Binding-site contacts:
Ligand atom C2 contacts residue GLN1069 of chain 1.B at 4.0 Å.
Ligand atom C2 contacts residue ASN715 of chain 1.B at 2.5 Å.
Ligand atom C7 contacts residue GLN1069 of chain 1.B at 4.1 Å.
Ligand atom O6 contacts residue THR717 of chain 1.B at 4.3 Å.
Ligand atom O5 contacts residue GLN1069 of chain 1.B at 3.8 Å.
Ligand atom C7 contacts residue ASN715 of chain 1.B at 3.4 Å.
Ligand atom C5 contacts residue LEU920 of chain 1.B at 4.2 Å (hydrophobic).
Ligand atom O5 contacts residue PHE716 of chain 1.B at 4.5 Å.
Ligand atom O6 contacts residue PHE716 of chain 1.B at 4.3 Å.
Ligand atom C4 contacts residue ASN715 of chain 1.B at 4.2 Å.
Ligand atom N2 contacts residue ASN715 of chain 1.B at 3.0 Å (h-bond).
Ligand atom O5 contacts residue ASN715 of chain 1.B at 2.3 Å (h-bond).
Ligand atom O7 contacts residue ASN715 of chain 1.B at 3.3 Å (h-bond).
Ligand atom C1 contacts residue ASN715 of chain 1.B at 1.4 Å.
Ligand atom C6 contacts residue GLN924 of chain 1.B at 4.1 Å.
Ligand atom O7 contacts residue GLN1069 of chain 1.B at 2.9 Å (h-bond).
Ligand atom C1 contacts residue LEU920 of chain 1.B at 4.4 Å (hydrophobic).
Ligand atom C5 contacts residue ASN715 of chain 1.B at 3.7 Å.
Ligand atom O6 contacts residue GLN924 of chain 1.B at 3.0 Å (h-bond).
Ligand atom C5 contacts residue GLN924 of chain 1.B at 4.3 Å.
Ligand atom C3 contacts residue ASN715 of chain 1.B at 3.8 Å.
Ligand atom O5 contacts residue GLN924 of chain 1.B at 4.4 Å.
Ligand atom C1 contacts residue GLN1069 of chain 1.B at 3.7 Å.

A small-molecule ligand and the protein it binds are described below.
Small molecule (SMILES): CC(=O)N[C@@H]1[C@@H](O)[C@H](O)[C@@H](CO)O[C@H]1O

Sequence of chain 1.B:
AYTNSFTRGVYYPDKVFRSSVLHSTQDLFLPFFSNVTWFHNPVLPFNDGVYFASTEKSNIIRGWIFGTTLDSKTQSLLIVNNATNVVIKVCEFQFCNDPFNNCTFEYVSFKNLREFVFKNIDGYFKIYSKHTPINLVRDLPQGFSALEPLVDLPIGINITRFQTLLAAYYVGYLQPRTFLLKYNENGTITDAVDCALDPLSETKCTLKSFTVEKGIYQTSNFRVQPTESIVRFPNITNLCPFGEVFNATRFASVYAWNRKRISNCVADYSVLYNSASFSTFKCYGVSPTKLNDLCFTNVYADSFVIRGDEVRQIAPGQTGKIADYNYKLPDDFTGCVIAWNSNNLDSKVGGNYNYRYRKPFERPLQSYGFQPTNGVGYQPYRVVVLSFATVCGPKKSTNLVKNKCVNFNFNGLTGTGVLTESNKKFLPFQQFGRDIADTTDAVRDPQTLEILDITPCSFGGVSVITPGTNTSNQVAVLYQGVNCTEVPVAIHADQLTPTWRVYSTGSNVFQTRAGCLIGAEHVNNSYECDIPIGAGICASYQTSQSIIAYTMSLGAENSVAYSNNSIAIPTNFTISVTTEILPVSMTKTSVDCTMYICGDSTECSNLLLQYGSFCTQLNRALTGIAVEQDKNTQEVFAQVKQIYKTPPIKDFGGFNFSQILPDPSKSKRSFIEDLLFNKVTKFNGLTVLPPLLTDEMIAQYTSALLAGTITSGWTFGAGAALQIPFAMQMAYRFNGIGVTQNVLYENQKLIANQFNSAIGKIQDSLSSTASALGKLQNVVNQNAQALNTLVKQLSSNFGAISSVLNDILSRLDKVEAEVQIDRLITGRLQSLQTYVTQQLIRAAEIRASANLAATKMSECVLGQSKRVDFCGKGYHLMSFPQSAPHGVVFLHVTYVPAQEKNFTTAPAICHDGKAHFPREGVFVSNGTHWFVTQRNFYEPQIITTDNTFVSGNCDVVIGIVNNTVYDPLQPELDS